This small molecule binds to this protein.
Small molecule (SMILES): CC(=O)N[C@@H]1[C@@H](O)[C@H](O)[C@@H](CO)O[C@H]1O

Binding-site contacts:
Ligand atom C2 contacts residue ASN279 of chain 1.C at 2.5 Å.
Ligand atom C1 contacts residue ASN279 of chain 1.C at 1.4 Å.
Ligand atom O6 contacts residue ASN279 of chain 1.C at 4.2 Å.
Ligand atom C7 contacts residue ASN277 of chain 1.C at 3.6 Å.
Ligand atom O7 contacts residue ASN277 of chain 1.C at 3.3 Å (h-bond).
Ligand atom O7 contacts residue ASN279 of chain 1.C at 3.8 Å.
Ligand atom O5 contacts residue ASN279 of chain 1.C at 2.3 Å (h-bond).
Ligand atom N2 contacts residue ASN279 of chain 1.C at 2.9 Å (h-bond).
Ligand atom N2 contacts residue GLU278 of chain 1.C at 4.5 Å.
Ligand atom C8 contacts residue ASN277 of chain 1.C at 4.0 Å.
Ligand atom C5 contacts residue ASN279 of chain 1.C at 3.7 Å.
Ligand atom C6 contacts residue ASN279 of chain 1.C at 4.5 Å.
Ligand atom C8 contacts residue GLU278 of chain 1.C at 4.2 Å.
Ligand atom N2 contacts residue ASN277 of chain 1.C at 4.3 Å.
Ligand atom C4 contacts residue ASN279 of chain 1.C at 4.2 Å.
Ligand atom C3 contacts residue ASN279 of chain 1.C at 3.8 Å.
Ligand atom C7 contacts residue ASN279 of chain 1.C at 3.6 Å.

Sequence of chain 1.C:
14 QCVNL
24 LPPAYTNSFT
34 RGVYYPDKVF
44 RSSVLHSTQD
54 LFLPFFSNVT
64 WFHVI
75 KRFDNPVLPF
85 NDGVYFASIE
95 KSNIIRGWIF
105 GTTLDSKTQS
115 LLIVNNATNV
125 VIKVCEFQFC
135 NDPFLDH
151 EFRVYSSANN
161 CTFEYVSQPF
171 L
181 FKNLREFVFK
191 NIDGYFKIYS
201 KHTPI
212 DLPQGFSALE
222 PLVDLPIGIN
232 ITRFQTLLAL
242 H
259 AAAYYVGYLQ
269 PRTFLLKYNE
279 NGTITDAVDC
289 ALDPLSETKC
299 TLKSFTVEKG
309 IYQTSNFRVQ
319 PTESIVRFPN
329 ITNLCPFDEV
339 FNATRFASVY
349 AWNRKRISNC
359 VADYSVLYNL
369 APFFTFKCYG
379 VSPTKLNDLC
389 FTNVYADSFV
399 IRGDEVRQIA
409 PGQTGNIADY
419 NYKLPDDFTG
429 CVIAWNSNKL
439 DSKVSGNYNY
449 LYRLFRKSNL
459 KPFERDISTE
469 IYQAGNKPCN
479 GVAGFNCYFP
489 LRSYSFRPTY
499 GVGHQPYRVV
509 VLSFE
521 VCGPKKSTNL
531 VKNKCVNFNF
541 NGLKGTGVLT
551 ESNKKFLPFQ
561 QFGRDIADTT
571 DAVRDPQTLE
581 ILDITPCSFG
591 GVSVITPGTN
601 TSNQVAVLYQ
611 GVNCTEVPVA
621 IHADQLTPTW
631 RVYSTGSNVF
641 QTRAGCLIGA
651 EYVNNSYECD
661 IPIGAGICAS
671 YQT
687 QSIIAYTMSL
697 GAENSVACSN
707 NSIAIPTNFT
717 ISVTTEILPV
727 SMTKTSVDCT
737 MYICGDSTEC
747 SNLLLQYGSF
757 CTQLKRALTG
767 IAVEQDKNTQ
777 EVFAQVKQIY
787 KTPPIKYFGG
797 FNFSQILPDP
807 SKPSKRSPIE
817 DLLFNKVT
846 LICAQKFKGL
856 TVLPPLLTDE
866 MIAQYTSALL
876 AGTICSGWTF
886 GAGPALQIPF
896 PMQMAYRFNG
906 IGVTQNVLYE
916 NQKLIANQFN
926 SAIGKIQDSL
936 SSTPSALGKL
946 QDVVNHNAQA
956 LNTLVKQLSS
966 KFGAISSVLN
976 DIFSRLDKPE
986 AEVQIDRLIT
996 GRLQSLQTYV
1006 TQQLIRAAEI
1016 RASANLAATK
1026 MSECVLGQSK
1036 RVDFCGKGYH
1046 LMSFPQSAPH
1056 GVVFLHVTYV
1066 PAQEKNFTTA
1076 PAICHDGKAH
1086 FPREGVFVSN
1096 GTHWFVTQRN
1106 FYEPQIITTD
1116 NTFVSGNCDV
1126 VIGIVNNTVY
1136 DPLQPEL